Sequence of chain 15.A:
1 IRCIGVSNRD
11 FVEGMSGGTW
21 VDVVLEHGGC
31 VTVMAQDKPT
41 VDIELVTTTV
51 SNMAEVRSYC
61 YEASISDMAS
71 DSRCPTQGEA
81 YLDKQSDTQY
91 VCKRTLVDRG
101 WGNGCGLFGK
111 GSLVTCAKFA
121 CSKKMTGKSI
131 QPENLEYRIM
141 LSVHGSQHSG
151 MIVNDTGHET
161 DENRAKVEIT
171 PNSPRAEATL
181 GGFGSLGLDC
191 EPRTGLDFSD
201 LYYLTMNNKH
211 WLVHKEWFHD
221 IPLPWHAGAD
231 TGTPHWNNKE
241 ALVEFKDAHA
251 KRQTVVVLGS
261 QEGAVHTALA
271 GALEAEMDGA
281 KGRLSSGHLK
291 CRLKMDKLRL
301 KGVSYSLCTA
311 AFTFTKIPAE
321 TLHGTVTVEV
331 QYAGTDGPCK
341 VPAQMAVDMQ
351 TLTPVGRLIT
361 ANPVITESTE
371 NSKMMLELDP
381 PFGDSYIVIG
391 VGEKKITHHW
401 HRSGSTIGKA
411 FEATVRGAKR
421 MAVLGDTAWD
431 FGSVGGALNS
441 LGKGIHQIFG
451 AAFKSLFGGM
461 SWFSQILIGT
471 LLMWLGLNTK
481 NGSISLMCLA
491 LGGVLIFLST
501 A

Binding-site contacts:
Ligand atom O7 contacts residue ASN154 of chain 15.A at 3.3 Å (h-bond).
Ligand atom N2 contacts residue ASN154 of chain 15.A at 3.8 Å.
Ligand atom C7 contacts residue GLY150 of chain 15.A at 4.3 Å.
Ligand atom C3 contacts residue THR156 of chain 15.A at 4.0 Å.
Ligand atom C2 contacts residue ASN154 of chain 15.A at 4.0 Å.
Ligand atom C1 contacts residue ASN154 of chain 15.A at 3.0 Å.
Ligand atom C8 contacts residue ASN154 of chain 15.A at 3.9 Å.
Ligand atom O5 contacts residue ASN154 of chain 15.A at 4.0 Å.
Ligand atom O5 contacts residue THR156 of chain 15.A at 4.2 Å.
Ligand atom C1 contacts residue MET151 of chain 15.A at 4.4 Å (hydrophobic).
Ligand atom C5 contacts residue THR156 of chain 15.A at 4.3 Å.
Ligand atom N2 contacts residue THR156 of chain 15.A at 3.8 Å.
Ligand atom C1 contacts residue THR156 of chain 15.A at 3.4 Å.
Ligand atom C7 contacts residue ASN154 of chain 15.A at 3.5 Å.
Ligand atom O7 contacts residue GLY150 of chain 15.A at 3.4 Å (h-bond).
Ligand atom C2 contacts residue THR156 of chain 15.A at 3.9 Å.

The protein below binds the small molecule below.
Small molecule (SMILES): CC(=O)N[C@H]1[C@H](O[C@H]2[C@H](O)[C@@H](NC(C)=O)CO[C@@H]2CO)O[C@H](CO)[C@@H](O)[C@@H]1O